This protein binds this small molecule.
Small molecule (SMILES): C[C@H]1CN([C@H]2C[C@H](O[P](=O)(O)OC[C@H]3O[C@@H](n4ccc(N)nc4=O)C[C@@H]3O[P](=O)(O)OC[C@H]3O[C@@H](n4cnc5c(=O)nc(N)[nH]c54)C[C@@H]3O[P](=O)(O)OC[C@H]3O[C@@H](n4ccc(N)nc4=O)C[C@@H]3O)[C@@H](CO[P](=O)(O)O[C@H]3C[C@H](n4cnc5c(N)ncnc54)O[C@@H]3CO[P](=O)(O)O[C@H]3C[C@H](n4cnc5c(=O)nc(N)[nH]c54)O[C@@H]3CO[P](=O)(O)O[C@H]3C[C@H](n4ccc(N)nc4=O)O[C@@H]3CO)O2)C(=O)NC1=O

Binding-site contacts:
Ligand atom N1 contacts residue DC2 of chain 1.F at 3.2 Å (h-bond).
Ligand atom OP2 contacts residue SER108 of chain 1.A at 3.3 Å (h-bond).
Ligand atom OP1 contacts residue SER84 of chain 1.A at 3.0 Å (h-bond).
Ligand atom OP1 contacts residue ZN1 of chain 1.M at 1.9 Å.
Ligand atom O2 contacts residue DA4 of chain 1.F at 3.3 Å.
Ligand atom N2 contacts residue DG3 of chain 1.F at 3.3 Å (h-bond).
Ligand atom O6 contacts residue DC6 of chain 1.F at 2.8 Å (h-bond).
Ligand atom C8 contacts residue ZN1 of chain 1.Q at 2.9 Å.
Ligand atom P contacts residue ZN1 of chain 1.M at 2.9 Å.
Ligand atom C2 contacts residue DG3 of chain 1.F at 3.3 Å.
Ligand atom N3 contacts residue DG3 of chain 1.F at 2.9 Å (h-bond).
Ligand atom N1 contacts residue DT5 of chain 1.F at 2.9 Å (h-bond).
Ligand atom OP1 contacts residue HIS102 of chain 1.A at 3.0 Å.
Ligand atom N4 contacts residue ASP51 of chain 1.A at 2.8 Å (salt-bridge).
Ligand atom OP2 contacts residue ARG54 of chain 1.A at 3.1 Å (salt-bridge).
Ligand atom O3' contacts residue ZN1 of chain 1.M at 2.9 Å.
Ligand atom N2 contacts residue DC6 of chain 1.F at 2.6 Å (h-bond).
Ligand atom C4' contacts residue HIS127 of chain 1.A at 3.4 Å.
Ligand atom N6 contacts residue DA4 of chain 1.F at 3.1 Å (h-bond).
Ligand atom N2 contacts residue DC2 of chain 1.F at 3.0 Å (h-bond).
Ligand atom O2 contacts residue DG1 of chain 1.F at 2.9 Å (h-bond).
Ligand atom C5 contacts residue ZN1 of chain 1.Q at 3.1 Å.
Ligand atom O3' contacts residue LEU101 of chain 1.A at 3.3 Å (h-bond).
Ligand atom N4 contacts residue DG1 of chain 1.F at 2.7 Å (h-bond).
Ligand atom O2 contacts residue DG3 of chain 1.F at 2.8 Å (h-bond).
Ligand atom OP1 contacts residue HIS127 of chain 1.A at 3.2 Å (h-bond).
Ligand atom N1 contacts residue DC6 of chain 1.F at 2.8 Å (h-bond).
Ligand atom N6 contacts residue DT5 of chain 1.F at 2.9 Å (h-bond).
Ligand atom C4 contacts residue DG1 of chain 1.F at 3.3 Å.
Ligand atom OP2 contacts residue ARG54 of chain 1.A at 2.9 Å (salt-bridge).
Ligand atom O4 contacts residue DG3 of chain 1.F at 3.3 Å (h-bond).
Ligand atom N3 contacts residue DA4 of chain 1.F at 3.0 Å (h-bond).
Ligand atom N4 contacts residue DG3 of chain 1.F at 3.1 Å (h-bond).
Ligand atom C5' contacts residue LEU101 of chain 1.A at 3.1 Å (hydrophobic).
Ligand atom OP2 contacts residue ARG5 of chain 1.A at 3.3 Å (salt-bridge).
Ligand atom OP1 contacts residue GLU100 of chain 1.A at 3.3 Å.
Ligand atom N3 contacts residue DG1 of chain 1.F at 2.8 Å (h-bond).
Ligand atom OP1 contacts residue LEU101 of chain 1.A at 2.7 Å (h-bond).
Ligand atom OP1 contacts residue ALA103 of chain 1.A at 2.8 Å (h-bond).
Ligand atom N7 contacts residue ZN1 of chain 1.Q at 2.0 Å.

Sequence of chain 1.A:
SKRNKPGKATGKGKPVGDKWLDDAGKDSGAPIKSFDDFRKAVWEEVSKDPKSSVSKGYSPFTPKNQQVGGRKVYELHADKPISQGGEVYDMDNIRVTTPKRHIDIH